Binding-site contacts:
Ligand atom C3 contacts residue VAL76 of chain 1.A at 3.6 Å (hydrophobic).
Ligand atom O contacts residue ILE197 of chain 1.A at 4.0 Å.
Ligand atom C contacts residue PHE136 of chain 1.A at 4.3 Å (hydrophobic).
Ligand atom O1 contacts residue ASP198 of chain 1.A at 2.9 Å (salt-bridge).
Ligand atom O2 contacts residue LYS91 of chain 1.A at 2.7 Å (salt-bridge).
Ligand atom C1 contacts residue VAL89 of chain 1.A at 3.8 Å (hydrophobic).
Ligand atom C3 contacts residue ILE197 of chain 1.A at 3.7 Å (hydrophobic).
Ligand atom C1 contacts residue ILE197 of chain 1.A at 4.0 Å (hydrophobic).
Ligand atom C5 contacts residue ASP198 of chain 1.A at 4.2 Å.
Ligand atom O1 contacts residue LYS91 of chain 1.A at 4.2 Å.
Ligand atom C7 contacts residue ILE118 of chain 1.A at 4.3 Å (hydrophobic).
Ligand atom C6 contacts residue LYS91 of chain 1.A at 3.8 Å.
Ligand atom C7 contacts residue PHE136 of chain 1.A at 3.9 Å (hydrophobic).
Ligand atom C7 contacts residue ILE197 of chain 1.A at 3.7 Å (hydrophobic).
Ligand atom O1 contacts residue PHE136 of chain 1.A at 3.4 Å.
Ligand atom C2 contacts residue ILE197 of chain 1.A at 4.0 Å (hydrophobic).
Ligand atom O2 contacts residue ASP198 of chain 1.A at 3.2 Å.
Ligand atom C contacts residue GLU137 of chain 1.A at 4.1 Å.
Ligand atom C2 contacts residue VAL76 of chain 1.A at 4.1 Å (hydrophobic).
Ligand atom O1 contacts residue ILE197 of chain 1.A at 3.8 Å.
Ligand atom O contacts residue LYS91 of chain 1.A at 4.3 Å.
Ligand atom C5 contacts residue PHE136 of chain 1.A at 4.2 Å (hydrophobic).
Ligand atom C contacts residue MET186 of chain 1.A at 3.7 Å (hydrophobic).
Ligand atom C6 contacts residue ASP198 of chain 1.A at 3.2 Å.
Ligand atom C3 contacts residue VAL89 of chain 1.A at 4.3 Å (hydrophobic).
Ligand atom C5 contacts residue ILE197 of chain 1.A at 3.8 Å (hydrophobic).
Ligand atom C4 contacts residue ILE197 of chain 1.A at 3.6 Å (hydrophobic).
Ligand atom C4 contacts residue VAL76 of chain 1.A at 4.2 Å (hydrophobic).
Ligand atom O1 contacts residue ILE118 of chain 1.A at 4.0 Å.
Ligand atom C2 contacts residue 5511 of chain 1.C at 4.1 Å.
Ligand atom C contacts residue ILE197 of chain 1.A at 4.1 Å (hydrophobic).
Ligand atom C6 contacts residue ILE197 of chain 1.A at 4.0 Å (hydrophobic).
Ligand atom C3 contacts residue 5511 of chain 1.C at 3.6 Å.
Ligand atom C6 contacts residue PHE136 of chain 1.A at 3.9 Å (hydrophobic).
Ligand atom C contacts residue ILE118 of chain 1.A at 3.6 Å (hydrophobic).
Ligand atom C2 contacts residue MET186 of chain 1.A at 3.8 Å (hydrophobic).
Ligand atom C1 contacts residue MET186 of chain 1.A at 4.0 Å (hydrophobic).
Ligand atom C contacts residue VAL89 of chain 1.A at 4.0 Å (hydrophobic).
Ligand atom O contacts residue VAL76 of chain 1.A at 3.7 Å.
Ligand atom C2 contacts residue VAL89 of chain 1.A at 3.7 Å (hydrophobic).

Sequence of chain 1.A:
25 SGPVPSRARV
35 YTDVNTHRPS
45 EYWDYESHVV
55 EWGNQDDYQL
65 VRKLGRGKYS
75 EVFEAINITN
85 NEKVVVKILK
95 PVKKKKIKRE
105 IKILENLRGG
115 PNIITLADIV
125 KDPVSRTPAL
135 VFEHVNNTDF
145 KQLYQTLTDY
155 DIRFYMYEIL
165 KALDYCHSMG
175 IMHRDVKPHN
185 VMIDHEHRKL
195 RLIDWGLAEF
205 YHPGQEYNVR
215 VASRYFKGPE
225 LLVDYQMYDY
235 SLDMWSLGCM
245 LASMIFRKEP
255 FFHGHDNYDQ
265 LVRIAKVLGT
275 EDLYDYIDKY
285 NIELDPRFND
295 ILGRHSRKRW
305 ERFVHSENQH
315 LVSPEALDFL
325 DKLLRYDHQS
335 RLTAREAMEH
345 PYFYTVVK

This protein binds this small molecule.
Small molecule (SMILES): Cc1ccc(O)c(C(=O)O)c1